Sequence of chain 1.A:
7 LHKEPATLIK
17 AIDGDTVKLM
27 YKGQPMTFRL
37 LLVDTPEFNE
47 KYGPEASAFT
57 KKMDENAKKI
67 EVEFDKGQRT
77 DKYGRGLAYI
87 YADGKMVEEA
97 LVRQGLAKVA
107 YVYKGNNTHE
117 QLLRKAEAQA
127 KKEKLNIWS

Binding-site contacts:
Ligand atom O5' contacts residue ARG81 of chain 1.A at 3.0 Å (salt-bridge).
Ligand atom C5' contacts residue ARG81 of chain 1.A at 4.1 Å.
Ligand atom C4 contacts residue TYR109 of chain 1.A at 3.6 Å (hydrophobic).
Ligand atom C5M contacts residue ARG35 of chain 1.A at 3.6 Å.
Ligand atom O4P contacts residue ARG81 of chain 1.A at 2.8 Å (salt-bridge).
Ligand atom P2 contacts residue ARG81 of chain 1.A at 3.9 Å.
Ligand atom P2 contacts residue ARG35 of chain 1.A at 3.6 Å.
Ligand atom O4' contacts residue ARG81 of chain 1.A at 3.1 Å (salt-bridge).
Ligand atom O6P contacts residue ASP40 of chain 1.A at 3.3 Å (salt-bridge).
Ligand atom C4 contacts residue LEU83 of chain 1.A at 3.6 Å (hydrophobic).
Ligand atom O6P contacts residue TYR107 of chain 1.A at 4.0 Å.
Ligand atom C4' contacts residue ARG81 of chain 1.A at 4.0 Å.
Ligand atom O1P contacts residue LYS78 of chain 1.A at 2.5 Å (salt-bridge).
Ligand atom O2 contacts residue ASP77 of chain 1.A at 3.8 Å.
Ligand atom C5' contacts residue TYR107 of chain 1.A at 3.4 Å (hydrophobic).
Ligand atom O2P contacts residue TYR79 of chain 1.A at 2.6 Å (h-bond).
Ligand atom O5P contacts residue GLU43 of chain 1.A at 4.1 Å.
Ligand atom O4P contacts residue ARG35 of chain 1.A at 2.9 Å (salt-bridge).
Ligand atom C3' contacts residue TYR107 of chain 1.A at 4.0 Å (hydrophobic).
Ligand atom C5 contacts residue LEU83 of chain 1.A at 4.0 Å (hydrophobic).
Ligand atom O4 contacts residue LEU83 of chain 1.A at 3.6 Å.
Ligand atom P1 contacts residue LYS78 of chain 1.A at 3.6 Å.
Ligand atom C2' contacts residue TYR107 of chain 1.A at 3.8 Å (hydrophobic).
Ligand atom C2 contacts residue TYR109 of chain 1.A at 3.9 Å (hydrophobic).
Ligand atom O5' contacts residue ARG35 of chain 1.A at 3.6 Å.
Ligand atom O6P contacts residue CA1 of chain 1.C at 3.1 Å.
Ligand atom C2 contacts residue ASP77 of chain 1.A at 4.0 Å.
Ligand atom O3' contacts residue LYS78 of chain 1.A at 3.4 Å (salt-bridge).
Ligand atom O4 contacts residue TYR109 of chain 1.A at 3.8 Å.
Ligand atom O1P contacts residue TYR79 of chain 1.A at 3.4 Å (h-bond).
Ligand atom O4 contacts residue LEU37 of chain 1.A at 3.8 Å.
Ligand atom C2' contacts residue TYR109 of chain 1.A at 3.5 Å (hydrophobic).
Ligand atom C5M contacts residue LEU36 of chain 1.A at 3.9 Å (hydrophobic).
Ligand atom C5 contacts residue TYR107 of chain 1.A at 4.0 Å (hydrophobic).
Ligand atom C5M contacts residue TYR107 of chain 1.A at 3.6 Å (hydrophobic).
Ligand atom O6P contacts residue ARG35 of chain 1.A at 2.8 Å (salt-bridge).
Ligand atom N3 contacts residue TYR109 of chain 1.A at 3.5 Å.
Ligand atom O2 contacts residue TYR109 of chain 1.A at 4.0 Å.
Ligand atom P1 contacts residue TYR79 of chain 1.A at 3.6 Å.
Ligand atom N3 contacts residue LEU83 of chain 1.A at 3.7 Å.

This protein binds this small molecule.
Small molecule (SMILES): Cc1cn([C@H]2C[C@H](OP(=O)(O)O)[C@@H](COP(=O)(O)O)O2)c(=O)[nH]c1=O